Sequence of chain 1.D:
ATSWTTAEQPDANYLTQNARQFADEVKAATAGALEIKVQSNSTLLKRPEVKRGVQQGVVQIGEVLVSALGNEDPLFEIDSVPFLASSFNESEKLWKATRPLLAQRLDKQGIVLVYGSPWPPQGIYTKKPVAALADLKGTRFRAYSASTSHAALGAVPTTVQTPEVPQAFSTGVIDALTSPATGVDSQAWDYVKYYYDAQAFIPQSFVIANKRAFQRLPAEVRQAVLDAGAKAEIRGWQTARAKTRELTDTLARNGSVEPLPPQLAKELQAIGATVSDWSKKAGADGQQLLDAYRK

Binding-site contacts:
Ligand atom OE contacts residue THR186 of chain 1.D at 3.8 Å.
Ligand atom OE contacts residue TRP120 of chain 1.D at 3.2 Å.
Ligand atom CD contacts residue THR186 of chain 1.D at 3.7 Å.
Ligand atom CG contacts residue THR182 of chain 1.D at 4.0 Å.
Ligand atom CD contacts residue THR182 of chain 1.D at 3.1 Å.
Ligand atom N contacts residue THR182 of chain 1.D at 3.1 Å (h-bond).
Ligand atom O contacts residue THR165 of chain 1.D at 3.1 Å (h-bond).
Ligand atom C contacts residue ARG48 of chain 1.D at 3.8 Å.
Ligand atom CA contacts residue ARG48 of chain 1.D at 3.6 Å.
Ligand atom N contacts residue THR186 of chain 1.D at 2.7 Å (h-bond).
Ligand atom CG contacts residue TYR145 of chain 1.D at 3.5 Å (hydrophobic).
Ligand atom C contacts residue THR165 of chain 1.D at 3.7 Å.
Ligand atom N contacts residue TRP120 of chain 1.D at 3.3 Å.
Ligand atom OXT contacts residue ARG143 of chain 1.D at 2.7 Å (salt-bridge).
Ligand atom CB contacts residue LEU66 of chain 1.D at 3.9 Å (hydrophobic).
Ligand atom CG contacts residue TRP120 of chain 1.D at 3.8 Å (hydrophobic).
Ligand atom CB contacts residue TYR145 of chain 1.D at 3.5 Å (hydrophobic).
Ligand atom C contacts residue ARG143 of chain 1.D at 3.5 Å.
Ligand atom CA contacts residue TRP120 of chain 1.D at 3.8 Å (hydrophobic).
Ligand atom OXT contacts residue TYR145 of chain 1.D at 3.8 Å.
Ligand atom CG contacts residue PRO207 of chain 1.D at 3.7 Å (hydrophobic).
Ligand atom OE contacts residue THR182 of chain 1.D at 3.1 Å (h-bond).
Ligand atom O contacts residue ARG143 of chain 1.D at 2.8 Å (salt-bridge).
Ligand atom C contacts residue TYR145 of chain 1.D at 3.9 Å (hydrophobic).
Ligand atom CA contacts residue THR186 of chain 1.D at 3.8 Å.
Ligand atom CD contacts residue SER183 of chain 1.D at 3.7 Å.
Ligand atom O contacts residue ARG48 of chain 1.D at 3.0 Å (salt-bridge).
Ligand atom CG contacts residue GLN123 of chain 1.D at 3.4 Å.
Ligand atom CB contacts residue ARG48 of chain 1.D at 3.9 Å.
Ligand atom CA contacts residue THR182 of chain 1.D at 3.9 Å.
Ligand atom OE contacts residue SER183 of chain 1.D at 2.7 Å (h-bond).
Ligand atom OXT contacts residue THR165 of chain 1.D at 3.9 Å.
Ligand atom CD contacts residue TRP120 of chain 1.D at 3.4 Å (hydrophobic).
Ligand atom C contacts residue THR182 of chain 1.D at 3.7 Å.
Ligand atom CB contacts residue TRP120 of chain 1.D at 4.1 Å (hydrophobic).
Ligand atom OXT contacts residue THR186 of chain 1.D at 3.7 Å.
Ligand atom OE contacts residue GLN123 of chain 1.D at 3.1 Å (h-bond).
Ligand atom OXT contacts residue THR182 of chain 1.D at 2.8 Å (h-bond).
Ligand atom O contacts residue TYR145 of chain 1.D at 3.5 Å.
Ligand atom CD contacts residue GLN123 of chain 1.D at 3.7 Å.

This small molecule binds to this protein.
Small molecule (SMILES): O=C1CC[C@@H](C(=O)O)N1